Binding-site contacts:
Ligand atom CZ contacts residue ILE13 of chain 1.B at 3.7 Å (hydrophobic).
Ligand atom N contacts residue GLU210 of chain 1.D at 3.4 Å (salt-bridge).
Ligand atom CE2 contacts residue GLN78 of chain 1.B at 3.7 Å.
Ligand atom C contacts residue THR79 of chain 1.N at 4.1 Å.
Ligand atom CD1 contacts residue THR79 of chain 1.N at 4.2 Å.
Ligand atom CD2 contacts residue VAL76 of chain 1.N at 3.6 Å (hydrophobic).
Ligand atom O contacts residue THR79 of chain 1.N at 4.0 Å.
Ligand atom CZ contacts residue MET15 of chain 1.B at 4.0 Å (hydrophobic).
Ligand atom CG contacts residue VAL76 of chain 1.N at 3.8 Å (hydrophobic).
Ligand atom CE2 contacts residue GLN12 of chain 1.B at 3.4 Å.
Ligand atom CG contacts residue ILE13 of chain 1.B at 3.7 Å (hydrophobic).
Ligand atom CE1 contacts residue ILE13 of chain 1.B at 3.9 Å (hydrophobic).
Ligand atom CA contacts residue GLU210 of chain 1.D at 4.1 Å.
Ligand atom CZ contacts residue LEU80 of chain 1.B at 4.3 Å (hydrophobic).
Ligand atom CE2 contacts residue ILE13 of chain 1.B at 3.5 Å (hydrophobic).
Ligand atom CE2 contacts residue ARG14 of chain 1.B at 4.3 Å.
Ligand atom CZ contacts residue ARG14 of chain 1.B at 4.1 Å.
Ligand atom CB contacts residue THR79 of chain 1.N at 4.3 Å.
Ligand atom N contacts residue ILE13 of chain 1.B at 3.4 Å (h-bond).
Ligand atom CA contacts residue ILE13 of chain 1.B at 4.1 Å (hydrophobic).
Ligand atom CD1 contacts residue VAL76 of chain 1.N at 3.7 Å (hydrophobic).
Ligand atom CD2 contacts residue GLN78 of chain 1.B at 3.5 Å.
Ligand atom CZ contacts residue VAL76 of chain 1.N at 4.3 Å (hydrophobic).
Ligand atom C contacts residue GLY77 of chain 1.N at 3.8 Å.
Ligand atom CE1 contacts residue VAL76 of chain 1.N at 4.0 Å (hydrophobic).
Ligand atom N contacts residue GLN78 of chain 1.B at 2.4 Å (h-bond).
Ligand atom C contacts residue GLN78 of chain 1.B at 3.6 Å.
Ligand atom C contacts residue GLN78 of chain 1.N at 3.9 Å.
Ligand atom CA contacts residue GLN78 of chain 1.B at 3.3 Å.
Ligand atom CA contacts residue THR79 of chain 1.N at 4.2 Å.
Ligand atom C contacts residue GLU210 of chain 1.D at 4.1 Å.
Ligand atom CZ contacts residue GLN12 of chain 1.B at 3.8 Å.
Ligand atom CD1 contacts residue ILE13 of chain 1.B at 3.9 Å (hydrophobic).
Ligand atom CE2 contacts residue VAL76 of chain 1.N at 4.3 Å (hydrophobic).
Ligand atom CB contacts residue GLY77 of chain 1.N at 4.0 Å.
Ligand atom O contacts residue GLU210 of chain 1.D at 3.7 Å.
Ligand atom CB contacts residue GLN78 of chain 1.B at 3.6 Å.
Ligand atom O contacts residue GLN78 of chain 1.N at 4.1 Å.
Ligand atom CB contacts residue VAL76 of chain 1.N at 3.4 Å (hydrophobic).
Ligand atom CD2 contacts residue ILE13 of chain 1.B at 3.5 Å (hydrophobic).

The small molecule below binds the protein below.
Small molecule (SMILES): N[C@@H](Cc1ccccc1)C(=O)O

Sequence of chain 1.N:
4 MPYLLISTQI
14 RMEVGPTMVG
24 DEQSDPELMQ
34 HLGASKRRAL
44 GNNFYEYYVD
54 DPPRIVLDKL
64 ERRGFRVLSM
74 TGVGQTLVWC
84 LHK

Sequence of chain 1.D:
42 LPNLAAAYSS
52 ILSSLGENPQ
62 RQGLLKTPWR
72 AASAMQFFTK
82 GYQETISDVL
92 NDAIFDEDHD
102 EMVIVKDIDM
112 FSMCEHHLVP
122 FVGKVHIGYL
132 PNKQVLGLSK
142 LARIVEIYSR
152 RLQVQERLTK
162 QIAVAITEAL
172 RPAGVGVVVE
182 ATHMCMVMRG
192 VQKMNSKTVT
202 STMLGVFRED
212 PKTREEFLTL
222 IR

Sequence of chain 1.B:
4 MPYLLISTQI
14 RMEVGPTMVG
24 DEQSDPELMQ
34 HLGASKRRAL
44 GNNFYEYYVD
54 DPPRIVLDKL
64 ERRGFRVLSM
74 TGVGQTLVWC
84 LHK